Sequence of chain 1.A:
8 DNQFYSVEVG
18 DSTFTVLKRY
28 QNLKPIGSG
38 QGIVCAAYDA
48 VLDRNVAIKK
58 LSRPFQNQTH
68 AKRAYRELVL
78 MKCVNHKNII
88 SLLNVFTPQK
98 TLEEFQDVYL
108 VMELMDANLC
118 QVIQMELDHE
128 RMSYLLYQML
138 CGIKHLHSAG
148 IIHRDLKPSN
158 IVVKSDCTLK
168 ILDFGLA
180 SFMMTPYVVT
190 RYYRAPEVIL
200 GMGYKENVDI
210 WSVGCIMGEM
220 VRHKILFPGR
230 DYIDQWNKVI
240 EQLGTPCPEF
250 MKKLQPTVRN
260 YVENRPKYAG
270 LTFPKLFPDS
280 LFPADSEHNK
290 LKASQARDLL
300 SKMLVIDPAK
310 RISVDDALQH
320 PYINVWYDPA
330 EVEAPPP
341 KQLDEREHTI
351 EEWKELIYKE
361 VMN

Binding-site contacts:
Ligand atom C29 contacts residue GLN38 of chain 1.A at 3.3 Å.
Ligand atom O1 contacts residue LEU111 of chain 1.A at 3.3 Å.
Ligand atom N6 contacts residue VAL159 of chain 1.A at 3.5 Å.
Ligand atom C10 contacts residue ASP113 of chain 1.A at 3.4 Å.
Ligand atom C4 contacts residue LEU111 of chain 1.A at 3.8 Å (hydrophobic).
Ligand atom O5 contacts residue MET112 of chain 1.A at 3.1 Å (h-bond).
Ligand atom C28 contacts residue MET109 of chain 1.A at 2.5 Å (hydrophobic).
Ligand atom F11 contacts residue LEU111 of chain 1.A at 3.8 Å.
Ligand atom C9 contacts residue MET112 of chain 1.A at 3.4 Å (hydrophobic).
Ligand atom C16 contacts residue GLN118 of chain 1.A at 3.4 Å.
Ligand atom O5 contacts residue LEU111 of chain 1.A at 3.4 Å.
Ligand atom C22 contacts residue VAL41 of chain 1.A at 3.4 Å (hydrophobic).
Ligand atom N2 contacts residue LEU111 of chain 1.A at 3.8 Å.
Ligand atom C8 contacts residue ALA114 of chain 1.A at 3.8 Å (hydrophobic).
Ligand atom C4 contacts residue VAL159 of chain 1.A at 3.6 Å (hydrophobic).
Ligand atom C30 contacts residue GLN38 of chain 1.A at 3.2 Å.
Ligand atom O1 contacts residue GLU110 of chain 1.A at 3.2 Å (salt-bridge).
Ligand atom C27 contacts residue ALA54 of chain 1.A at 3.5 Å (hydrophobic).
Ligand atom C25 contacts residue LEU169 of chain 1.A at 3.8 Å (hydrophobic).
Ligand atom C22 contacts residue GLN38 of chain 1.A at 3.6 Å.
Ligand atom O1 contacts residue MET112 of chain 1.A at 2.8 Å (h-bond).
Ligand atom O15 contacts residue GLN118 of chain 1.A at 3.4 Å (h-bond).
Ligand atom O17 contacts residue ASN115 of chain 1.A at 3.1 Å (h-bond).
Ligand atom C7 contacts residue ALA114 of chain 1.A at 3.6 Å (hydrophobic).
Ligand atom C9 contacts residue ALA114 of chain 1.A at 3.7 Å (hydrophobic).
Ligand atom C9 contacts residue ASP113 of chain 1.A at 3.5 Å.
Ligand atom C12 contacts residue ASP113 of chain 1.A at 3.7 Å.
Ligand atom C27 contacts residue MET109 of chain 1.A at 3.1 Å (hydrophobic).
Ligand atom C10 contacts residue MET112 of chain 1.A at 3.7 Å (hydrophobic).
Ligand atom C16 contacts residue ASN115 of chain 1.A at 3.1 Å.
Ligand atom C29 contacts residue MET109 of chain 1.A at 3.6 Å (hydrophobic).
Ligand atom C23 contacts residue VAL41 of chain 1.A at 3.6 Å (hydrophobic).
Ligand atom C26 contacts residue LEU169 of chain 1.A at 3.7 Å (hydrophobic).
Ligand atom C30 contacts residue VAL41 of chain 1.A at 3.4 Å (hydrophobic).
Ligand atom C19 contacts residue VAL159 of chain 1.A at 3.8 Å (hydrophobic).
Ligand atom F11 contacts residue ASP113 of chain 1.A at 3.8 Å.
Ligand atom C25 contacts residue VAL41 of chain 1.A at 3.4 Å (hydrophobic).
Ligand atom O17 contacts residue GLN118 of chain 1.A at 3.3 Å (h-bond).
Ligand atom F11 contacts residue MET112 of chain 1.A at 3.1 Å.
Ligand atom C26 contacts residue ALA54 of chain 1.A at 3.4 Å (hydrophobic).

The small molecule below binds the protein below.
Small molecule (SMILES): O=C1/C(=N\O)c2c(-c3ccccc3)cccc2N1Cc1cc(F)cc2c1OCOC2